Sequence of chain 1.D:
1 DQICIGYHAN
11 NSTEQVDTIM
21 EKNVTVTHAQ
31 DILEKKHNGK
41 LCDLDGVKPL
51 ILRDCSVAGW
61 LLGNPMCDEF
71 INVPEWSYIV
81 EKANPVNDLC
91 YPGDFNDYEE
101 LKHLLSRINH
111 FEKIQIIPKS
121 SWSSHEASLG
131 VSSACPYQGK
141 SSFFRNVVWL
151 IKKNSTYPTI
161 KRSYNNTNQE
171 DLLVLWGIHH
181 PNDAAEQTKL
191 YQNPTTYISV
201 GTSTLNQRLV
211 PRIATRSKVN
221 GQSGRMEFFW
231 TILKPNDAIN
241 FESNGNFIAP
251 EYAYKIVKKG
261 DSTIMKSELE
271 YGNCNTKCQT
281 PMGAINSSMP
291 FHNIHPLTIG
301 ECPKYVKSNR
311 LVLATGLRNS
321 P

Binding-site contacts:
Ligand atom C8 contacts residue ASN165 of chain 1.D at 3.9 Å.
Ligand atom C8 contacts residue ALA238 of chain 1.D at 3.9 Å (hydrophobic).
Ligand atom O4 contacts residue ASN236 of chain 1.D at 3.8 Å.
Ligand atom C4 contacts residue ASN236 of chain 1.D at 4.3 Å.
Ligand atom C1 contacts residue ASN236 of chain 1.D at 4.3 Å.
Ligand atom N2 contacts residue ASN165 of chain 1.D at 2.9 Å (h-bond).
Ligand atom C4 contacts residue ASN165 of chain 1.D at 4.3 Å.
Ligand atom C5 contacts residue ASN236 of chain 1.D at 4.4 Å.
Ligand atom C8 contacts residue ASP237 of chain 1.D at 4.1 Å.
Ligand atom C3 contacts residue ASN165 of chain 1.D at 3.8 Å.
Ligand atom C1 contacts residue ASN165 of chain 1.D at 1.5 Å.
Ligand atom C7 contacts residue ASN165 of chain 1.D at 3.9 Å.
Ligand atom O3 contacts residue ASN236 of chain 1.D at 4.2 Å.
Ligand atom C5 contacts residue ASN165 of chain 1.D at 3.7 Å.
Ligand atom C3 contacts residue ASN236 of chain 1.D at 3.9 Å.
Ligand atom C2 contacts residue ASN165 of chain 1.D at 2.6 Å.
Ligand atom O5 contacts residue ASN165 of chain 1.D at 2.4 Å (h-bond).

This small molecule binds to this protein.
Small molecule (SMILES): CC(=O)N[C@H]1[C@H](O[C@H]2[C@H](O)[C@@H](NC(C)=O)CO[C@@H]2CO)O[C@H](CO)[C@@H](O)[C@@H]1O